Sequence of chain 1.D:
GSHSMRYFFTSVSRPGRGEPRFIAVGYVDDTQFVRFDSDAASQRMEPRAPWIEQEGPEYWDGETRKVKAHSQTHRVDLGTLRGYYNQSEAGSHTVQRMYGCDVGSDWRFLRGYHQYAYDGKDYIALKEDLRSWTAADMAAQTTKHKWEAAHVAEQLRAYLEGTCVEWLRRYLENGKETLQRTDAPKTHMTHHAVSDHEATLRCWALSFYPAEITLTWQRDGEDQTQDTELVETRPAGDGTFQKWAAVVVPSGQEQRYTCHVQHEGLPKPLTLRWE

This protein binds this small molecule.
Small molecule (SMILES): CC[C@H](C)[C@H](N)C(=O)N[C@@H](CC(C)C)C(=O)N[C@@H](CO)C(=O)N[C@@H](C)C(=O)N[C@@H](CC(C)C)C(=O)N[C@H](C(=O)NCC(=O)N[C@H](C(=O)N[C@H](C(=O)O)C(C)C)[C@@H](C)CC)C(C)C

Binding-site contacts:
Ligand atom CD1 contacts residue VAL67 of chain 1.D at 3.6 Å (hydrophobic).
Ligand atom N contacts residue ASP77 of chain 1.D at 2.9 Å (salt-bridge).
Ligand atom CA contacts residue TYR7 of chain 1.D at 2.9 Å (hydrophobic).
Ligand atom N contacts residue TYR7 of chain 1.D at 3.4 Å (h-bond).
Ligand atom OXT contacts residue THR143 of chain 1.D at 2.7 Å (h-bond).
Ligand atom CD1 contacts residue MET45 of chain 1.D at 3.3 Å (hydrophobic).
Ligand atom N contacts residue TYR171 of chain 1.D at 2.8 Å (h-bond).
Ligand atom CB contacts residue GLU63 of chain 1.D at 3.3 Å.
Ligand atom O contacts residue TRP147 of chain 1.D at 3.0 Å (h-bond).
Ligand atom CA contacts residue ASP77 of chain 1.D at 3.5 Å.
Ligand atom CG2 contacts residue GLU63 of chain 1.D at 3.4 Å.
Ligand atom CA contacts residue GLU63 of chain 1.D at 3.3 Å.
Ligand atom CA contacts residue TYR171 of chain 1.D at 3.6 Å (hydrophobic).
Ligand atom CD1 contacts residue TRP167 of chain 1.D at 3.5 Å (hydrophobic).
Ligand atom O contacts residue TYR7 of chain 1.D at 3.3 Å.
Ligand atom CB contacts residue TYR99 of chain 1.D at 3.3 Å (hydrophobic).
Ligand atom N contacts residue TYR7 of chain 1.D at 3.0 Å (h-bond).
Ligand atom CD2 contacts residue TYR7 of chain 1.D at 3.3 Å (hydrophobic).
Ligand atom O contacts residue LYS146 of chain 1.D at 3.0 Å (salt-bridge).
Ligand atom N contacts residue TYR99 of chain 1.D at 2.8 Å (h-bond).
Ligand atom CB contacts residue THR143 of chain 1.D at 3.4 Å.
Ligand atom O contacts residue HIS70 of chain 1.D at 3.3 Å.
Ligand atom CG2 contacts residue TYR59 of chain 1.D at 3.4 Å (hydrophobic).
Ligand atom C contacts residue TYR7 of chain 1.D at 3.0 Å (hydrophobic).
Ligand atom OXT contacts residue LYS146 of chain 1.D at 3.1 Å.
Ligand atom C contacts residue THR143 of chain 1.D at 3.6 Å.
Ligand atom C contacts residue GLU63 of chain 1.D at 3.5 Å.
Ligand atom CG contacts residue GLU63 of chain 1.D at 3.3 Å.
Ligand atom CG2 contacts residue ASP77 of chain 1.D at 3.0 Å.
Ligand atom O contacts residue THR73 of chain 1.D at 2.9 Å (h-bond).
Ligand atom N contacts residue GLU63 of chain 1.D at 2.8 Å (salt-bridge).
Ligand atom OXT contacts residue TYR84 of chain 1.D at 2.8 Å (h-bond).
Ligand atom O contacts residue LYS66 of chain 1.D at 2.9 Å (salt-bridge).
Ligand atom CG2 contacts residue TYR171 of chain 1.D at 3.4 Å (hydrophobic).
Ligand atom CB contacts residue GLU63 of chain 1.D at 3.6 Å.
Ligand atom CA contacts residue TYR159 of chain 1.D at 3.5 Å (hydrophobic).
Ligand atom C contacts residue LYS146 of chain 1.D at 3.3 Å.
Ligand atom O contacts residue TYR159 of chain 1.D at 2.7 Å (h-bond).
Ligand atom CG1 contacts residue ARG97 of chain 1.D at 3.5 Å.
Ligand atom CG2 contacts residue HIS70 of chain 1.D at 3.1 Å.